Sequence of chain 1.E:
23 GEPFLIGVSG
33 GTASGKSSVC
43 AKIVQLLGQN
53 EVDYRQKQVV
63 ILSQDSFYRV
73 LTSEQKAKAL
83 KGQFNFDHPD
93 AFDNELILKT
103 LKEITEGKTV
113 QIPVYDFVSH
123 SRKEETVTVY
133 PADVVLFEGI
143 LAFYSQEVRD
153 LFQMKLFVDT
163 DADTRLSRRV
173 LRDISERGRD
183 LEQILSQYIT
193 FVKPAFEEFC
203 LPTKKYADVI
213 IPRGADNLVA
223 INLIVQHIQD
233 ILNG

Binding-site contacts:
Ligand atom O3' contacts residue ASP67 of chain 1.E at 4.2 Å.
Ligand atom N1 contacts residue ARG179 of chain 1.E at 3.5 Å (salt-bridge).
Ligand atom C5 contacts residue PHE88 of chain 1.E at 3.6 Å (hydrophobic).
Ligand atom C4' contacts residue TYR70 of chain 1.E at 3.9 Å (hydrophobic).
Ligand atom O4 contacts residue ARG181 of chain 1.E at 4.0 Å.
Ligand atom O2 contacts residue ARG179 of chain 1.E at 1.3 Å (salt-bridge).
Ligand atom C3' contacts residue ARG179 of chain 1.E at 3.2 Å.
Ligand atom C6 contacts residue PHE88 of chain 1.E at 4.0 Å (hydrophobic).
Ligand atom C5' contacts residue TYR70 of chain 1.E at 4.5 Å (hydrophobic).
Ligand atom O3' contacts residue ARG179 of chain 1.E at 3.9 Å.
Ligand atom C4' contacts residue ARG179 of chain 1.E at 4.5 Å.
Ligand atom C5' contacts residue ARG179 of chain 1.E at 4.4 Å.
Ligand atom O5' contacts residue ARG179 of chain 1.E at 4.4 Å.
Ligand atom C2' contacts residue ARG179 of chain 1.E at 3.0 Å.
Ligand atom N3 contacts residue ARG181 of chain 1.E at 4.4 Å.
Ligand atom O4' contacts residue TYR70 of chain 1.E at 4.0 Å.
Ligand atom C2' contacts residue PHE119 of chain 1.E at 4.4 Å (hydrophobic).
Ligand atom N3' contacts residue ARG179 of chain 1.E at 3.1 Å (salt-bridge).
Ligand atom N3 contacts residue ARG179 of chain 1.E at 3.1 Å (salt-bridge).
Ligand atom C1' contacts residue ARG179 of chain 1.E at 4.0 Å.
Ligand atom N4' contacts residue PHE119 of chain 1.E at 4.3 Å.
Ligand atom N3' contacts residue PHE119 of chain 1.E at 3.9 Å.
Ligand atom C1' contacts residue PHE119 of chain 1.E at 4.1 Å (hydrophobic).
Ligand atom C4 contacts residue ARG179 of chain 1.E at 4.5 Å.
Ligand atom O4' contacts residue PHE119 of chain 1.E at 4.1 Å.
Ligand atom O4' contacts residue PHE88 of chain 1.E at 4.5 Å.
Ligand atom C2 contacts residue ARG179 of chain 1.E at 2.5 Å.
Ligand atom O4 contacts residue GLN189 of chain 1.E at 4.4 Å.
Ligand atom N5' contacts residue ARG179 of chain 1.E at 3.1 Å (salt-bridge).
Ligand atom N4' contacts residue ARG179 of chain 1.E at 2.9 Å (salt-bridge).

This small molecule binds to this protein.
Small molecule (SMILES): [N-]=[N+]=N[C@@H]1[C@H](O)[C@@H](CO)O[C@H]1n1ccc(=O)[nH]c1=O